Sequence of chain 1.B:
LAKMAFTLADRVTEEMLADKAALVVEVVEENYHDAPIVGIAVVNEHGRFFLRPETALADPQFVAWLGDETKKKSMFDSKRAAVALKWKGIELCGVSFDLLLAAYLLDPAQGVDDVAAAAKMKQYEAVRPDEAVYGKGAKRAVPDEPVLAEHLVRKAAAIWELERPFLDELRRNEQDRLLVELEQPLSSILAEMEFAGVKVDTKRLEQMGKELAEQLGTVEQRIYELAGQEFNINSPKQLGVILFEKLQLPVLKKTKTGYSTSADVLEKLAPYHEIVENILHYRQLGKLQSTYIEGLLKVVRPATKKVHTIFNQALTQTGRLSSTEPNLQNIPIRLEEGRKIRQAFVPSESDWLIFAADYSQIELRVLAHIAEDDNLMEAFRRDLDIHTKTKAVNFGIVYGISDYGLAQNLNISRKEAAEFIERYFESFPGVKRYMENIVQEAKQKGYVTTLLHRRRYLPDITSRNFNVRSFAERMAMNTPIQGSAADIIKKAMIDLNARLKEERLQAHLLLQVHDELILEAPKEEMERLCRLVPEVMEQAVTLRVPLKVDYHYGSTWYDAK

Binding-site contacts:
Ligand atom N1 contacts residue DC6 of chain 1.E at 2.9 Å (h-bond).
Ligand atom N2 contacts residue DC2 of chain 1.E at 2.8 Å (h-bond).
Ligand atom O2 contacts residue DG4 of chain 1.E at 2.8 Å (h-bond).
Ligand atom N2 contacts residue DC6 of chain 1.E at 2.9 Å (h-bond).
Ligand atom O6 contacts residue DC6 of chain 1.E at 3.0 Å (h-bond).
Ligand atom O6 contacts residue DC1 of chain 1.E at 3.1 Å (h-bond).
Ligand atom N2 contacts residue DC1 of chain 1.E at 2.8 Å (h-bond).
Ligand atom N1 contacts residue DOC9 of chain 1.E at 2.9 Å (h-bond).
Ligand atom N2 contacts residue DOC9 of chain 1.E at 2.7 Å (h-bond).
Ligand atom N1 contacts residue DC1 of chain 1.E at 2.9 Å (h-bond).
Ligand atom N1 contacts residue DT3 of chain 1.E at 3.0 Å (h-bond).
Ligand atom OP1 contacts residue ARG505 of chain 1.B at 2.7 Å (salt-bridge).
Ligand atom O2 contacts residue LYS298 of chain 1.B at 2.5 Å (salt-bridge).
Ligand atom N1 contacts residue DT7 of chain 1.E at 2.8 Å (h-bond).
Ligand atom C4' contacts residue SER334 of chain 1.B at 3.2 Å.
Ligand atom N2 contacts residue DT3 of chain 1.E at 3.0 Å (h-bond).
Ligand atom OP1 contacts residue SER333 of chain 1.B at 2.9 Å (h-bond).
Ligand atom N3 contacts residue DA5 of chain 1.E at 2.8 Å (h-bond).
Ligand atom O4' contacts residue GLN513 of chain 1.B at 3.0 Å (h-bond).
Ligand atom O6 contacts residue DC2 of chain 1.E at 2.9 Å (h-bond).
Ligand atom O4 contacts residue DA5 of chain 1.E at 3.0 Å (h-bond).
Ligand atom OP1 contacts residue GLU336 of chain 1.B at 2.8 Å (salt-bridge).
Ligand atom O6 contacts residue DOC9 of chain 1.E at 2.9 Å (h-bond).
Ligand atom N6 contacts residue DT7 of chain 1.E at 3.1 Å (h-bond).
Ligand atom OP1 contacts residue GLN328 of chain 1.B at 2.9 Å (h-bond).
Ligand atom O4' contacts residue ASN338 of chain 1.B at 2.9 Å (h-bond).
Ligand atom C2 contacts residue DG4 of chain 1.E at 3.1 Å.
Ligand atom OP1 contacts residue ARG487 of chain 1.B at 2.9 Å (salt-bridge).
Ligand atom OP1 contacts residue GLN249 of chain 1.B at 3.0 Å (h-bond).
Ligand atom OP1 contacts residue ASN243 of chain 1.B at 2.9 Å (h-bond).
Ligand atom N3 contacts residue DG4 of chain 1.E at 2.9 Å (h-bond).
Ligand atom OP1 contacts residue SER246 of chain 1.B at 2.7 Å (h-bond).
Ligand atom N2 contacts residue DC8 of chain 1.E at 2.7 Å (h-bond).
Ligand atom N4 contacts residue DG4 of chain 1.E at 2.9 Å (h-bond).
Ligand atom N1 contacts residue DC8 of chain 1.E at 2.9 Å (h-bond).
Ligand atom OP1 contacts residue THR327 of chain 1.B at 3.2 Å.
Ligand atom N1 contacts residue DC2 of chain 1.E at 2.9 Å (h-bond).
Ligand atom N6 contacts residue DT3 of chain 1.E at 3.0 Å (h-bond).
Ligand atom O6 contacts residue DC8 of chain 1.E at 2.9 Å (h-bond).
Ligand atom O3' contacts residue SER246 of chain 1.B at 3.1 Å.

This protein binds this small molecule.
Small molecule (SMILES): Cc1cn([C@H]2C[C@H](O[P](=O)(O)OC[C@H]3O[C@@H](n4ccc(N)nc4=O)C[C@@H]3O[P](=O)(O)OC[C@H]3O[C@@H](n4cnc5c4NC=NC5N)C[C@@H]3O[P](=O)(O)OC[C@H]3O[C@@H](n4cnc5c(=O)[nH]c(N)nc54)C[C@@H]3O[P](=O)(O)OC[C@H]3O[C@@H](n4cnc5c(=O)[nH]c(N)nc54)C[C@@H]3O)[C@@H](CO[P](=O)(O)O[C@H]3C[C@H](n4cnc5c(=O)[nH]c(N)nc54)O[C@@H]3CO[P](=O)(O)O[C@H]3C[C@H](n4cnc5c4NC=NC5N)O[C@@H]3CO[P](=O)(O)O[C@H]3C[C@H](n4cnc5c(=O)[nH]c(N)nc54)O[C@@H]3CO[P](=O)(O)O[C@H]3C[C@H](n4cnc5c(=O)[nH]c(N)nc54)O[C@@H]3COP(=O)=O)O2)c(=O)[nH]c1=O